Sequence of chain 1.A:
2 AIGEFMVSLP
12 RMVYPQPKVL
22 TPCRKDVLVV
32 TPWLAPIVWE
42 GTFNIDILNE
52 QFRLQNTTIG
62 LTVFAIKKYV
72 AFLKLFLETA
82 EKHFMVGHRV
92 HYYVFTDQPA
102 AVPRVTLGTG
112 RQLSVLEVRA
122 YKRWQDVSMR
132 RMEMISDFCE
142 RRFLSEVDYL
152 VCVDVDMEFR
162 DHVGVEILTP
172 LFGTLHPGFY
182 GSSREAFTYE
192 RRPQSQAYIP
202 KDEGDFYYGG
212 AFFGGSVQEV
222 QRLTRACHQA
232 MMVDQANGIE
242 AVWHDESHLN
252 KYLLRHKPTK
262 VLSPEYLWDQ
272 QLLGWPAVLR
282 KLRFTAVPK

This small molecule binds to this protein.
Small molecule (SMILES): O=C(NC[C@H]1O[C@@H](n2ccc(=O)[nH]c2=O)[C@H](O)[C@@H]1O)c1cccc(CO[C@@H]2O[C@H](CO)[C@H](O)[C@H](O)[C@@H]2O)n1

Binding-site contacts:
Ligand atom N19 contacts residue ASP157 of chain 1.A at 3.5 Å (salt-bridge).
Ligand atom O13 contacts residue ASP155 of chain 1.A at 3.3 Å (salt-bridge).
Ligand atom C4 contacts residue ILE67 of chain 1.A at 3.7 Å (hydrophobic).
Ligand atom C2' contacts residue PHE65 of chain 1.A at 3.4 Å (hydrophobic).
Ligand atom C2 contacts residue VAL128 of chain 1.A at 3.6 Å (hydrophobic).
Ligand atom O4 contacts residue ILE67 of chain 1.A at 3.6 Å.
Ligand atom N3 contacts residue ILE67 of chain 1.A at 2.8 Å (h-bond).
Ligand atom O3' contacts residue ASP155 of chain 1.A at 3.2 Å.
Ligand atom O4 contacts residue TYR70 of chain 1.A at 3.5 Å.
Ligand atom O1' contacts residue BHE1 of chain 1.C at 3.5 Å (h-bond).
Ligand atom O2 contacts residue PHE65 of chain 1.A at 3.2 Å (h-bond).
Ligand atom O3' contacts residue ASP157 of chain 1.A at 3.0 Å (salt-bridge).
Ligand atom C6 contacts residue VAL128 of chain 1.A at 3.7 Å (hydrophobic).
Ligand atom O13 contacts residue MN1 of chain 1.B at 2.2 Å.
Ligand atom O2' contacts residue VAL156 of chain 1.A at 3.5 Å.
Ligand atom O2 contacts residue TYR70 of chain 1.A at 3.5 Å.
Ligand atom C18 contacts residue TYR70 of chain 1.A at 3.5 Å (hydrophobic).
Ligand atom O2 contacts residue ILE67 of chain 1.A at 2.7 Å (h-bond).
Ligand atom C5' contacts residue ASP155 of chain 1.A at 3.6 Å.
Ligand atom C14 contacts residue TYR70 of chain 1.A at 3.4 Å (hydrophobic).
Ligand atom C2 contacts residue TYR70 of chain 1.A at 3.6 Å (hydrophobic).
Ligand atom N3 contacts residue VAL128 of chain 1.A at 3.7 Å.
Ligand atom C2 contacts residue ILE67 of chain 1.A at 3.6 Å (hydrophobic).
Ligand atom C5 contacts residue TYR70 of chain 1.A at 3.7 Å (hydrophobic).
Ligand atom N3 contacts residue TYR70 of chain 1.A at 3.2 Å.
Ligand atom N19 contacts residue MN1 of chain 1.B at 2.5 Å.
Ligand atom O2 contacts residue ALA66 of chain 1.A at 3.6 Å.
Ligand atom O1' contacts residue ASP157 of chain 1.A at 3.4 Å (salt-bridge).
Ligand atom C14 contacts residue MN1 of chain 1.B at 3.2 Å.
Ligand atom O13 contacts residue ASP157 of chain 1.A at 3.3 Å (salt-bridge).
Ligand atom C4 contacts residue TYR70 of chain 1.A at 3.3 Å (hydrophobic).
Ligand atom O3' contacts residue VAL156 of chain 1.A at 3.2 Å (h-bond).
Ligand atom C4' contacts residue ARG132 of chain 1.A at 3.5 Å.
Ligand atom C15 contacts residue TYR70 of chain 1.A at 3.6 Å (hydrophobic).
Ligand atom N1 contacts residue VAL128 of chain 1.A at 3.6 Å.
Ligand atom N19 contacts residue TYR70 of chain 1.A at 3.3 Å (h-bond).
Ligand atom C12 contacts residue MN1 of chain 1.B at 3.1 Å.
Ligand atom C18 contacts residue MN1 of chain 1.B at 3.5 Å.
Ligand atom O1' contacts residue MN1 of chain 1.B at 2.8 Å.
Ligand atom O2' contacts residue PHE65 of chain 1.A at 2.6 Å (h-bond).